Binding-site contacts:
Ligand atom C7 contacts residue ASN376 of chain 1.F at 3.1 Å.
Ligand atom C7 contacts residue PHE375 of chain 1.F at 4.2 Å (hydrophobic).
Ligand atom O7 contacts residue ASN376 of chain 1.F at 3.1 Å (h-bond).
Ligand atom C1 contacts residue ARG480 of chain 1.F at 4.1 Å.
Ligand atom O5 contacts residue ASN376 of chain 1.F at 2.4 Å (h-bond).
Ligand atom C8 contacts residue ILE374 of chain 1.F at 3.9 Å (hydrophobic).
Ligand atom C3 contacts residue ASN376 of chain 1.F at 3.6 Å.
Ligand atom O5 contacts residue ARG480 of chain 1.F at 3.2 Å (salt-bridge).
Ligand atom C8 contacts residue ASN376 of chain 1.F at 4.1 Å.
Ligand atom C2 contacts residue ASN376 of chain 1.F at 2.4 Å.
Ligand atom C8 contacts residue ASN406 of chain 1.F at 4.2 Å.
Ligand atom C5 contacts residue ASN376 of chain 1.F at 3.6 Å.
Ligand atom C7 contacts residue ILE374 of chain 1.F at 4.0 Å (hydrophobic).
Ligand atom O7 contacts residue PHE375 of chain 1.F at 4.3 Å.
Ligand atom C4 contacts residue ASN376 of chain 1.F at 4.2 Å.
Ligand atom C1 contacts residue ASN376 of chain 1.F at 1.4 Å.
Ligand atom O7 contacts residue ILE374 of chain 1.F at 3.3 Å.
Ligand atom N2 contacts residue ASN376 of chain 1.F at 2.8 Å (h-bond).
Ligand atom C8 contacts residue PHE375 of chain 1.F at 3.6 Å (hydrophobic).
Ligand atom C6 contacts residue ARG480 of chain 1.F at 4.3 Å.
Ligand atom C5 contacts residue ARG480 of chain 1.F at 4.4 Å.

Sequence of chain 1.F:
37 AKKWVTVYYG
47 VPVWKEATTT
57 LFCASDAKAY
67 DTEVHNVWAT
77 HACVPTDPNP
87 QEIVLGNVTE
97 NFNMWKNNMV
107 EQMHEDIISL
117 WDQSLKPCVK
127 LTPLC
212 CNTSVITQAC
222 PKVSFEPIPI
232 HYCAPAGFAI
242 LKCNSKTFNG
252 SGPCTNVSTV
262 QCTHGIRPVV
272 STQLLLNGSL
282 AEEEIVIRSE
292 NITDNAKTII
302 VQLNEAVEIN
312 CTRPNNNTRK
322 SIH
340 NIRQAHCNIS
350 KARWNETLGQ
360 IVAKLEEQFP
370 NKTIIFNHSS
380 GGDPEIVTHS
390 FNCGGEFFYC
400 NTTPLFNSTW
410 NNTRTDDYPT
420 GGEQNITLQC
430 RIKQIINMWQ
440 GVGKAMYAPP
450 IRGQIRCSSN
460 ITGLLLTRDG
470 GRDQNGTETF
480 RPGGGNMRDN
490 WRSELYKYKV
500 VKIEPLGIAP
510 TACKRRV

The small molecule below binds the protein below.
Small molecule (SMILES): CC(=O)N[C@H]1[C@H](O[C@H]2[C@H](O)[C@@H](NC(C)=O)CO[C@@H]2CO)O[C@H](CO)[C@@H](O)[C@@H]1O